Sequence of chain 1.A:
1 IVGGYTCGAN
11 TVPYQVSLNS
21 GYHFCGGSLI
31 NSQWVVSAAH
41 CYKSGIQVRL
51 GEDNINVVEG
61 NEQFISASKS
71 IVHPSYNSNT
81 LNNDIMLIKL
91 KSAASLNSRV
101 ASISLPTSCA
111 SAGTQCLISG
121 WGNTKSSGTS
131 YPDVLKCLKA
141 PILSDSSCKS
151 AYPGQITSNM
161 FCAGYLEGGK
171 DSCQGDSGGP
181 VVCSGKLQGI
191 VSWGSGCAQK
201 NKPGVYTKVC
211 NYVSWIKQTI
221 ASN

Binding-site contacts:
Ligand atom C21 contacts residue GLY194 of chain 1.A at 3.7 Å.
Ligand atom N23 contacts residue SER177 of chain 1.A at 3.7 Å.
Ligand atom C31 contacts residue SER172 of chain 1.A at 3.2 Å.
Ligand atom C24 contacts residue SO41 of chain 1.D at 3.5 Å.
Ligand atom C19 contacts residue SER195 of chain 1.A at 3.2 Å.
Ligand atom C29 contacts residue GLY194 of chain 1.A at 3.3 Å.
Ligand atom O22 contacts residue SO41 of chain 1.D at 3.8 Å.
Ligand atom N49 contacts residue GLY196 of chain 1.A at 2.8 Å (h-bond).
Ligand atom C2 contacts residue SER192 of chain 1.A at 3.7 Å.
Ligand atom C28 contacts residue TRP193 of chain 1.A at 3.8 Å (hydrophobic).
Ligand atom N49 contacts residue ASP171 of chain 1.A at 2.9 Å (salt-bridge).
Ligand atom N48 contacts residue SER172 of chain 1.A at 3.0 Å (h-bond).
Ligand atom C26 contacts residue VAL191 of chain 1.A at 3.7 Å (hydrophobic).
Ligand atom C26 contacts residue CYS173 of chain 1.A at 3.6 Å (hydrophobic).
Ligand atom N23 contacts residue HIS40 of chain 1.A at 3.7 Å.
Ligand atom C2 contacts residue LEU81 of chain 1.A at 3.8 Å (hydrophobic).
Ligand atom C20 contacts residue GLY196 of chain 1.A at 3.7 Å.
Ligand atom C27 contacts residue SER172 of chain 1.A at 3.6 Å.
Ligand atom C24 contacts residue SER192 of chain 1.A at 3.8 Å.
Ligand atom C7 contacts residue SER192 of chain 1.A at 3.8 Å.
Ligand atom N23 contacts residue SO41 of chain 1.D at 3.8 Å.
Ligand atom N48 contacts residue ASP171 of chain 1.A at 2.8 Å (salt-bridge).
Ligand atom C30 contacts residue GLY194 of chain 1.A at 3.8 Å.
Ligand atom C31 contacts residue ASP171 of chain 1.A at 3.5 Å.
Ligand atom O32 contacts residue GLY194 of chain 1.A at 3.2 Å (h-bond).
Ligand atom C21 contacts residue GLY196 of chain 1.A at 3.2 Å.
Ligand atom C29 contacts residue GLY196 of chain 1.A at 3.5 Å.
Ligand atom N23 contacts residue SER192 of chain 1.A at 2.9 Å (h-bond).
Ligand atom N5 contacts residue GLY194 of chain 1.A at 2.9 Å (h-bond).
Ligand atom O32 contacts residue TRP193 of chain 1.A at 3.2 Å.
Ligand atom C16 contacts residue GLY194 of chain 1.A at 3.6 Å.
Ligand atom C21 contacts residue SER195 of chain 1.A at 3.8 Å.
Ligand atom C29 contacts residue TRP193 of chain 1.A at 3.6 Å (hydrophobic).
Ligand atom C27 contacts residue CYS173 of chain 1.A at 3.7 Å (hydrophobic).
Ligand atom C31 contacts residue GLY196 of chain 1.A at 3.8 Å.
Ligand atom N49 contacts residue CYS197 of chain 1.A at 3.7 Å.
Ligand atom N49 contacts residue SER172 of chain 1.A at 3.6 Å.
Ligand atom N48 contacts residue GLY204 of chain 1.A at 3.3 Å.
Ligand atom C24 contacts residue SER177 of chain 1.A at 3.2 Å.
Ligand atom C15 contacts residue GLY194 of chain 1.A at 3.6 Å.

This small molecule binds to this protein.
Small molecule (SMILES): [H]/N=C(\N)c1ccc(CNC(=O)[C@@H]2CCCN2C(=O)CNC2CCCCC2)cc1